Binding-site contacts:
Ligand atom C19 contacts residue ASP85 of chain 1.A at 3.7 Å.
Ligand atom C9 contacts residue VAL92 of chain 1.A at 3.6 Å (hydrophobic).
Ligand atom C5 contacts residue ILE71 of chain 1.A at 4.1 Å (hydrophobic).
Ligand atom C2 contacts residue MET107 of chain 1.A at 4.1 Å (hydrophobic).
Ligand atom CB contacts residue PHE105 of chain 1.A at 3.6 Å (hydrophobic).
Ligand atom C9 contacts residue PHE105 of chain 1.A at 4.1 Å (hydrophobic).
Ligand atom C19 contacts residue ILE84 of chain 1.A at 3.4 Å (hydrophobic).
Ligand atom C5 contacts residue ILE84 of chain 1.A at 3.9 Å (hydrophobic).
Ligand atom C3 contacts residue MET107 of chain 1.A at 3.5 Å (hydrophobic).
Ligand atom CA contacts residue LEU46 of chain 1.A at 3.9 Å (hydrophobic).
Ligand atom C4 contacts residue ILE71 of chain 1.A at 3.5 Å (hydrophobic).
Ligand atom C2 contacts residue ILE71 of chain 1.A at 3.6 Å (hydrophobic).
Ligand atom C12 contacts residue PRO38 of chain 1.A at 3.8 Å (hydrophobic).
Ligand atom C18 contacts residue ILE84 of chain 1.A at 4.1 Å (hydrophobic).
Ligand atom CA contacts residue PHE105 of chain 1.A at 4.0 Å (hydrophobic).
Ligand atom C8 contacts residue PHE105 of chain 1.A at 3.7 Å (hydrophobic).
Ligand atom C7 contacts residue ILE56 of chain 1.A at 3.7 Å (hydrophobic).
Ligand atom C01 contacts residue VAL94 of chain 1.A at 3.5 Å (hydrophobic).
Ligand atom C2 contacts residue ILE84 of chain 1.A at 4.0 Å (hydrophobic).
Ligand atom C14 contacts residue PRO38 of chain 1.A at 3.9 Å (hydrophobic).
Ligand atom O1 contacts residue VAL41 of chain 1.A at 3.9 Å.
Ligand atom C20 contacts residue ILE84 of chain 1.A at 3.5 Å (hydrophobic).
Ligand atom C20 contacts residue ASP85 of chain 1.A at 4.0 Å.
Ligand atom C7 contacts residue PHE105 of chain 1.A at 3.8 Å (hydrophobic).
Ligand atom C01 contacts residue LEU46 of chain 1.A at 3.8 Å (hydrophobic).
Ligand atom C13 contacts residue LYS60 of chain 1.A at 3.7 Å.
Ligand atom C20 contacts residue ALA86 of chain 1.A at 3.7 Å (hydrophobic).
Ligand atom O1 contacts residue PRO38 of chain 1.A at 3.7 Å.
Ligand atom C6 contacts residue PHE105 of chain 1.A at 4.0 Å (hydrophobic).
Ligand atom C18 contacts residue ILE71 of chain 1.A at 3.8 Å (hydrophobic).
Ligand atom C01 contacts residue LEU103 of chain 1.A at 3.7 Å (hydrophobic).
Ligand atom CB contacts residue LEU103 of chain 1.A at 3.8 Å (hydrophobic).
Ligand atom O1 contacts residue LEU39 of chain 1.A at 3.7 Å.
Ligand atom CB contacts residue VAL94 of chain 1.A at 4.0 Å (hydrophobic).
Ligand atom C01 contacts residue LEU54 of chain 1.A at 3.7 Å (hydrophobic).
Ligand atom C11 contacts residue PRO38 of chain 1.A at 4.1 Å (hydrophobic).
Ligand atom C13 contacts residue PRO38 of chain 1.A at 3.8 Å (hydrophobic).
Ligand atom C17 contacts residue ILE71 of chain 1.A at 3.7 Å (hydrophobic).
Ligand atom C8 contacts residue ILE56 of chain 1.A at 4.0 Å (hydrophobic).
Ligand atom C4 contacts residue LEU58 of chain 1.A at 4.0 Å (hydrophobic).

Sequence of chain 1.A:
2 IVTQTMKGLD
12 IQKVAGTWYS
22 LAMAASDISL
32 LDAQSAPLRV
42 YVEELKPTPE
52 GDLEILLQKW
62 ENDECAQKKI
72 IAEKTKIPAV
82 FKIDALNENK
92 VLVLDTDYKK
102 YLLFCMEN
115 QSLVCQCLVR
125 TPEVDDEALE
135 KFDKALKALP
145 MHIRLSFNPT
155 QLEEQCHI

This small molecule binds to this protein.
Small molecule (SMILES): CCCCCCCCCCCC(=O)N1c2ccccn2->[Rh]<-n2ccccc21